Sequence of chain 1.A:
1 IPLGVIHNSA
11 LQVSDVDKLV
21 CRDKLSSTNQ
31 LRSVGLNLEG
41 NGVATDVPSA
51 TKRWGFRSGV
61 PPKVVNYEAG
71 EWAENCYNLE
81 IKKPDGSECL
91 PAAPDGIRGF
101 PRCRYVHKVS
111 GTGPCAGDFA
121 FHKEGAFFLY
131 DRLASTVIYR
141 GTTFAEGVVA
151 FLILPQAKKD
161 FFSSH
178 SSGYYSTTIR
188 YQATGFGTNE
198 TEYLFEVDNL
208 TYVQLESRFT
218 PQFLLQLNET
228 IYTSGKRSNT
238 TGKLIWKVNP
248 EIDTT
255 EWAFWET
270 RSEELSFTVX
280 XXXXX

Binding-site contacts:
Ligand atom O5 contacts residue TYR229 of chain 1.A at 3.9 Å.
Ligand atom C3 contacts residue ASN225 of chain 1.A at 3.8 Å.
Ligand atom C6 contacts residue GLU226 of chain 1.A at 3.8 Å.
Ligand atom O5 contacts residue ASN225 of chain 1.A at 2.4 Å (h-bond).
Ligand atom N2 contacts residue TYR229 of chain 1.A at 4.3 Å.
Ligand atom C1 contacts residue TYR229 of chain 1.A at 3.6 Å (hydrophobic).
Ligand atom O7 contacts residue ASN225 of chain 1.A at 3.6 Å.
Ligand atom O4 contacts residue TYR229 of chain 1.A at 3.6 Å.
Ligand atom O7 contacts residue LEU222 of chain 1.A at 3.8 Å.
Ligand atom C7 contacts residue ASN225 of chain 1.A at 3.0 Å.
Ligand atom C5 contacts residue ASN225 of chain 1.A at 3.6 Å.
Ligand atom C4 contacts residue ASN225 of chain 1.A at 4.2 Å.
Ligand atom C7 contacts residue TYR229 of chain 1.A at 4.0 Å (hydrophobic).
Ligand atom C8 contacts residue TYR229 of chain 1.A at 4.2 Å (hydrophobic).
Ligand atom C5 contacts residue GLU226 of chain 1.A at 4.4 Å.
Ligand atom O5 contacts residue GLU226 of chain 1.A at 3.8 Å.
Ligand atom C2 contacts residue ASN225 of chain 1.A at 2.5 Å.
Ligand atom C1 contacts residue ASN225 of chain 1.A at 1.4 Å.
Ligand atom N2 contacts residue ASN225 of chain 1.A at 2.7 Å (h-bond).
Ligand atom C6 contacts residue TYR229 of chain 1.A at 4.2 Å (hydrophobic).
Ligand atom C8 contacts residue VAL204 of chain 1.A at 4.3 Å (hydrophobic).
Ligand atom C3 contacts residue TYR229 of chain 1.A at 3.8 Å (hydrophobic).
Ligand atom C4 contacts residue TYR229 of chain 1.A at 4.0 Å (hydrophobic).
Ligand atom C2 contacts residue TYR229 of chain 1.A at 4.3 Å (hydrophobic).
Ligand atom O7 contacts residue TYR229 of chain 1.A at 3.2 Å.
Ligand atom C5 contacts residue TYR229 of chain 1.A at 3.5 Å (hydrophobic).
Ligand atom C8 contacts residue ASN225 of chain 1.A at 3.2 Å.
Ligand atom O6 contacts residue GLU226 of chain 1.A at 2.5 Å (salt-bridge).
Ligand atom C8 contacts residue GLU203 of chain 1.A at 4.2 Å.

The small molecule below binds the protein below.
Small molecule (SMILES): CC(=O)N[C@H]1[C@H](O[C@H]2[C@H](O)[C@@H](NC(C)=O)CO[C@@H]2CO)O[C@H](CO)[C@@H](O)[C@@H]1O